Binding-site contacts:
Ligand atom C8 contacts residue ASN301 of chain 1.I at 4.4 Å.
Ligand atom N2 contacts residue HIS299 of chain 1.I at 3.5 Å (h-bond).
Ligand atom N2 contacts residue ASN301 of chain 1.I at 2.9 Å (h-bond).
Ligand atom C7 contacts residue ARG412 of chain 1.I at 3.8 Å.
Ligand atom C4 contacts residue ASN301 of chain 1.I at 4.2 Å.
Ligand atom C8 contacts residue ARG412 of chain 1.I at 3.8 Å.
Ligand atom O5 contacts residue SER381 of chain 1.I at 4.5 Å.
Ligand atom C7 contacts residue ASN301 of chain 1.I at 3.2 Å.
Ligand atom C3 contacts residue ASN301 of chain 1.I at 3.8 Å.
Ligand atom C1 contacts residue ILE383 of chain 1.I at 3.6 Å (hydrophobic).
Ligand atom O7 contacts residue ASN301 of chain 1.I at 3.2 Å (h-bond).
Ligand atom C7 contacts residue HIS299 of chain 1.I at 4.5 Å.
Ligand atom C2 contacts residue HIS299 of chain 1.I at 4.0 Å.
Ligand atom C7 contacts residue ASN265 of chain 1.I at 4.2 Å.
Ligand atom O7 contacts residue ARG412 of chain 1.I at 3.0 Å (salt-bridge).
Ligand atom O6 contacts residue ILE383 of chain 1.I at 4.0 Å.
Ligand atom C8 contacts residue THR267 of chain 1.I at 3.4 Å.
Ligand atom O7 contacts residue ASN265 of chain 1.I at 3.6 Å.
Ligand atom O5 contacts residue ILE383 of chain 1.I at 3.5 Å.
Ligand atom C1 contacts residue HIS299 of chain 1.I at 4.1 Å.
Ligand atom C5 contacts residue ASN301 of chain 1.I at 3.7 Å.
Ligand atom C8 contacts residue ASN265 of chain 1.I at 3.6 Å.
Ligand atom O5 contacts residue ASN301 of chain 1.I at 2.4 Å (h-bond).
Ligand atom C5 contacts residue ILE383 of chain 1.I at 4.0 Å (hydrophobic).
Ligand atom C1 contacts residue ASN301 of chain 1.I at 1.4 Å.
Ligand atom C2 contacts residue ASN301 of chain 1.I at 2.4 Å.
Ligand atom C3 contacts residue HIS299 of chain 1.I at 4.0 Å.

Sequence of chain 1.I:
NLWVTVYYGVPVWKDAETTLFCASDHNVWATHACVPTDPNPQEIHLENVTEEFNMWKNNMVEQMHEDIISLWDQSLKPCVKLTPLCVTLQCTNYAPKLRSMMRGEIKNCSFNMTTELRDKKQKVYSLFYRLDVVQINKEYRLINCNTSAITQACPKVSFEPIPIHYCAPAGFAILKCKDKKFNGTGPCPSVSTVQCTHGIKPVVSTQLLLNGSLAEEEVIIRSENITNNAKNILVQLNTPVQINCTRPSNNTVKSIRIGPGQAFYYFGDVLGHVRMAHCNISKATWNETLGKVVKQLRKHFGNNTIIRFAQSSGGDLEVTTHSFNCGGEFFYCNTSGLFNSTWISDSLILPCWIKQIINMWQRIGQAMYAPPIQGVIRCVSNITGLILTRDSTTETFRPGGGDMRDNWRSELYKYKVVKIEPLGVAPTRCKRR

This small molecule binds to this protein.
Small molecule (SMILES): CC(=O)N[C@H]1[C@H](O[C@H]2[C@H](O)[C@@H](NC(C)=O)CO[C@@H]2CO)O[C@H](CO)[C@@H](O)[C@@H]1O